Binding-site contacts:
Ligand atom C5 contacts residue ASN706 of chain 1.B at 3.7 Å.
Ligand atom O6 contacts residue ASP793 of chain 1.C at 3.6 Å.
Ligand atom N2 contacts residue ASN706 of chain 1.B at 2.9 Å (h-bond).
Ligand atom C3 contacts residue ASN706 of chain 1.B at 3.8 Å.
Ligand atom C7 contacts residue ASN706 of chain 1.B at 3.9 Å.
Ligand atom C1 contacts residue ASN706 of chain 1.B at 1.4 Å.
Ligand atom O7 contacts residue ASN706 of chain 1.B at 4.4 Å.
Ligand atom C2 contacts residue ASN706 of chain 1.B at 2.5 Å.
Ligand atom O5 contacts residue ASN706 of chain 1.B at 2.4 Å (h-bond).
Ligand atom C8 contacts residue GLY1128 of chain 1.B at 3.7 Å.
Ligand atom O5 contacts residue ASP793 of chain 1.C at 3.3 Å (salt-bridge).
Ligand atom C4 contacts residue ASN706 of chain 1.B at 4.2 Å.
Ligand atom O6 contacts residue ILE791 of chain 1.C at 3.9 Å.
Ligand atom C1 contacts residue ASP793 of chain 1.C at 3.8 Å.

Sequence of chain 1.C:
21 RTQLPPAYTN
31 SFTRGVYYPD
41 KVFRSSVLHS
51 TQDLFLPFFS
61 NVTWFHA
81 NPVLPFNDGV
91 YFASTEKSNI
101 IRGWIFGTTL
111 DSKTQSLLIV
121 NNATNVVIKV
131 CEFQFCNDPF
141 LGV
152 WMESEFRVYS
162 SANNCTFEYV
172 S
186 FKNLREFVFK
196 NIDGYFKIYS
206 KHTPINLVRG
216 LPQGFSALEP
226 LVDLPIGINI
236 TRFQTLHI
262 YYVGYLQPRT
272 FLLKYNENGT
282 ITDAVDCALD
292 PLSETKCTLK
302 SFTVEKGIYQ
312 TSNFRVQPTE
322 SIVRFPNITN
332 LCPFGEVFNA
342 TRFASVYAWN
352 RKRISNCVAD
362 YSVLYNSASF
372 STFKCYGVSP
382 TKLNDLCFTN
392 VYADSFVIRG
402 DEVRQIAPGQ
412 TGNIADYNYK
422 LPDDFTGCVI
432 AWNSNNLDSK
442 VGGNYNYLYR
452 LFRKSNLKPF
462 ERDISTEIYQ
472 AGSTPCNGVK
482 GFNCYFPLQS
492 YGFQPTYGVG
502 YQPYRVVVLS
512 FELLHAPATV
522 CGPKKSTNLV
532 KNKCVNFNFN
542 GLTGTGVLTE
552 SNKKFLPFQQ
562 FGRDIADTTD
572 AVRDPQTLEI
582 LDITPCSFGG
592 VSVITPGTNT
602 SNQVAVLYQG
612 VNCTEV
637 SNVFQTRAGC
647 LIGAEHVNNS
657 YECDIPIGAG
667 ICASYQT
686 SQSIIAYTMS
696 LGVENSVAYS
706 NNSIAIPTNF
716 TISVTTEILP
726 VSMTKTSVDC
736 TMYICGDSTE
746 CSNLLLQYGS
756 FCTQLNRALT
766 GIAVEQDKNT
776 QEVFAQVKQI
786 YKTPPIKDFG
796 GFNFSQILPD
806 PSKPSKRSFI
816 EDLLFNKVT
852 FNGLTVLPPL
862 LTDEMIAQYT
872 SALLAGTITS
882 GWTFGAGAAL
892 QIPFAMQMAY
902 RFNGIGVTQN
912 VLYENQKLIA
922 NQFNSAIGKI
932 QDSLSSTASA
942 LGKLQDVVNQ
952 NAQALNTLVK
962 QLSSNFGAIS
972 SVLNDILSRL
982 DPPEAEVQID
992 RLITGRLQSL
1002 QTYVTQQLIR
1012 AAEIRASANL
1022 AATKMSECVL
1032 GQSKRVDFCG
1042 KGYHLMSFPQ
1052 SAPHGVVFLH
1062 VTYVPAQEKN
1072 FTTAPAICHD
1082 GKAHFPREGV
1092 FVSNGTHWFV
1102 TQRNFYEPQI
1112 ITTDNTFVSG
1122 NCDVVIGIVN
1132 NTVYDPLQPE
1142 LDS

Sequence of chain 1.B:
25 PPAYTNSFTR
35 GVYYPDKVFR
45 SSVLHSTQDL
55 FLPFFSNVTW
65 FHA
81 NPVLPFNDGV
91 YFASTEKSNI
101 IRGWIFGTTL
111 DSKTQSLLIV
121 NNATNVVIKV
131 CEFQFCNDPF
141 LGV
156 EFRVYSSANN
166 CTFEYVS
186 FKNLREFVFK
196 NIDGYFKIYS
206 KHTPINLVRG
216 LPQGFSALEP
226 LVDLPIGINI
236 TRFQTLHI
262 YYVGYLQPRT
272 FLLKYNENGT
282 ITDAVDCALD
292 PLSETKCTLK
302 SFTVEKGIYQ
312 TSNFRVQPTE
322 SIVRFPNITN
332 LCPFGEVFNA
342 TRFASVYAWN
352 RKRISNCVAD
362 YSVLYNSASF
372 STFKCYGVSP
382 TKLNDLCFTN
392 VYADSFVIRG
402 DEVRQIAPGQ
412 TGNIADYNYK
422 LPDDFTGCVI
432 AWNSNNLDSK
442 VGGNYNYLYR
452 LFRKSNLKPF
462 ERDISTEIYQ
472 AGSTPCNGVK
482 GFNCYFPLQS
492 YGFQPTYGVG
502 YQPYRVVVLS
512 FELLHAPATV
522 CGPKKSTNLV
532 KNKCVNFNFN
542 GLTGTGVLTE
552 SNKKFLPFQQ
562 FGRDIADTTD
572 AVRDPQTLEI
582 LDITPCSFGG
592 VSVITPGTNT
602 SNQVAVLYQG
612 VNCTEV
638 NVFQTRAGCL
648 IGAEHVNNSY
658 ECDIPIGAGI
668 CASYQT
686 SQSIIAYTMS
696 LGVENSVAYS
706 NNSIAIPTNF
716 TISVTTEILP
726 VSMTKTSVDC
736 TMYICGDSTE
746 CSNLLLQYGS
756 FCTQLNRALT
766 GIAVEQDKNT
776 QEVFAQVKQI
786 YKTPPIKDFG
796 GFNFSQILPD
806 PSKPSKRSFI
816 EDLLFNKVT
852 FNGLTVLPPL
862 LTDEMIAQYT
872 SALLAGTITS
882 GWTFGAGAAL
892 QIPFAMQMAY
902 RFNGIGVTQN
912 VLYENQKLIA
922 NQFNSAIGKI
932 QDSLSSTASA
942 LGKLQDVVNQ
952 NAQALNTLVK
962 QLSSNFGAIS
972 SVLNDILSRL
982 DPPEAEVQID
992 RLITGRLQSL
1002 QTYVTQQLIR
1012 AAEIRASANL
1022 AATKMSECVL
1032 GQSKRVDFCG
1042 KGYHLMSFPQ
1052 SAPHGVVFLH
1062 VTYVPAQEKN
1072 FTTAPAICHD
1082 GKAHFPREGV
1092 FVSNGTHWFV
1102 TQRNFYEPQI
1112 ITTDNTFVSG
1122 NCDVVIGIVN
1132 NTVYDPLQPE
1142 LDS

The small molecule below binds the protein below.
Small molecule (SMILES): CC(=O)N[C@@H]1[C@@H](O)[C@H](O)[C@@H](CO)O[C@H]1O